Sequence of chain 1.V:
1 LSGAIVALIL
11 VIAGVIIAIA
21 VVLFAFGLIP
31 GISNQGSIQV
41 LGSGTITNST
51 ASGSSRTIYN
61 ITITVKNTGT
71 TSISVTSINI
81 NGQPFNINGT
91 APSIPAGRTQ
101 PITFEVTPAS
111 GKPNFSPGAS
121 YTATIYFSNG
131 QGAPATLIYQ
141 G

This small molecule binds to this protein.
Small molecule (SMILES): CC(=O)N[C@@H]1[C@@H](O)[C@H](O)[C@@H](CO)O[C@H]1O

Binding-site contacts:
Ligand atom C5 contacts residue ASN88 of chain 1.V at 3.9 Å.
Ligand atom C2 contacts residue ARG56 of chain 1.V at 3.2 Å.
Ligand atom C7 contacts residue ASN88 of chain 1.V at 4.1 Å.
Ligand atom C8 contacts residue SER54 of chain 1.V at 4.5 Å.
Ligand atom C3 contacts residue ARG56 of chain 1.V at 3.9 Å.
Ligand atom O5 contacts residue GLY89 of chain 1.V at 3.4 Å (h-bond).
Ligand atom N2 contacts residue ARG56 of chain 1.V at 2.5 Å (salt-bridge).
Ligand atom C1 contacts residue GLY89 of chain 1.V at 4.4 Å.
Ligand atom O7 contacts residue ILE58 of chain 1.V at 4.4 Å.
Ligand atom C2 contacts residue GLU105 of chain 1.V at 4.3 Å.
Ligand atom C2 contacts residue ILE58 of chain 1.V at 3.9 Å (hydrophobic).
Ligand atom C7 contacts residue ARG56 of chain 1.V at 3.6 Å.
Ligand atom C6 contacts residue GLY89 of chain 1.V at 3.4 Å.
Ligand atom N2 contacts residue ILE58 of chain 1.V at 3.1 Å.
Ligand atom C2 contacts residue ASN88 of chain 1.V at 2.5 Å.
Ligand atom O6 contacts residue GLY89 of chain 1.V at 4.0 Å.
Ligand atom C5 contacts residue GLY89 of chain 1.V at 4.2 Å.
Ligand atom O5 contacts residue ARG56 of chain 1.V at 4.3 Å.
Ligand atom C4 contacts residue ASN88 of chain 1.V at 4.4 Å.
Ligand atom N2 contacts residue ASN88 of chain 1.V at 2.9 Å (h-bond).
Ligand atom C7 contacts residue ILE58 of chain 1.V at 3.4 Å (hydrophobic).
Ligand atom C1 contacts residue ARG56 of chain 1.V at 2.9 Å.
Ligand atom C3 contacts residue ASN88 of chain 1.V at 3.8 Å.
Ligand atom C1 contacts residue ASN88 of chain 1.V at 1.5 Å.
Ligand atom C8 contacts residue ILE58 of chain 1.V at 3.4 Å (hydrophobic).
Ligand atom C1 contacts residue ILE58 of chain 1.V at 4.2 Å (hydrophobic).
Ligand atom O5 contacts residue ASN88 of chain 1.V at 2.7 Å (h-bond).
Ligand atom C8 contacts residue ARG56 of chain 1.V at 3.6 Å.